The protein below binds the small molecule below.
Small molecule (SMILES): CC(=O)N[C@@H]1[C@@H](O)[C@H](O)[C@@H](CO)O[C@H]1O

Sequence of chain 1.E:
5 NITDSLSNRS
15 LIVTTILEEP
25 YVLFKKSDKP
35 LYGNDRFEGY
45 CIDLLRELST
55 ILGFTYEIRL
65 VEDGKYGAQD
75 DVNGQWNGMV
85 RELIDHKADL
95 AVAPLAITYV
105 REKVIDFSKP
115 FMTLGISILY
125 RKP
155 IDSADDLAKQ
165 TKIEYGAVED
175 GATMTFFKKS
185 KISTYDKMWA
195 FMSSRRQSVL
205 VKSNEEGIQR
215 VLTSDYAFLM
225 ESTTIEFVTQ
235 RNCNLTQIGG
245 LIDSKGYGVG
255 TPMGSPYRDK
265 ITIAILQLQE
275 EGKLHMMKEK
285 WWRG

Binding-site contacts:
Ligand atom C5 contacts residue ASN238 of chain 1.E at 3.4 Å.
Ligand atom C8 contacts residue ARG125 of chain 1.E at 4.1 Å.
Ligand atom C7 contacts residue ARG125 of chain 1.E at 3.6 Å.
Ligand atom O7 contacts residue ASN238 of chain 1.E at 3.0 Å (h-bond).
Ligand atom O7 contacts residue ARG125 of chain 1.E at 3.9 Å.
Ligand atom C2 contacts residue ASN238 of chain 1.E at 2.8 Å.
Ligand atom C1 contacts residue ARG125 of chain 1.E at 4.4 Å.
Ligand atom O3 contacts residue ASN238 of chain 1.E at 4.4 Å.
Ligand atom C7 contacts residue ASN238 of chain 1.E at 3.5 Å.
Ligand atom C1 contacts residue ASN238 of chain 1.E at 1.4 Å.
Ligand atom C2 contacts residue ARG125 of chain 1.E at 4.3 Å.
Ligand atom C4 contacts residue ASN238 of chain 1.E at 3.8 Å.
Ligand atom C3 contacts residue ASN238 of chain 1.E at 3.2 Å.
Ligand atom N2 contacts residue ARG125 of chain 1.E at 3.4 Å (salt-bridge).
Ligand atom N2 contacts residue ASN238 of chain 1.E at 3.2 Å (h-bond).
Ligand atom O4 contacts residue ASN238 of chain 1.E at 3.9 Å.
Ligand atom O5 contacts residue ASN238 of chain 1.E at 2.4 Å (h-bond).